Sequence of chain 1.A:
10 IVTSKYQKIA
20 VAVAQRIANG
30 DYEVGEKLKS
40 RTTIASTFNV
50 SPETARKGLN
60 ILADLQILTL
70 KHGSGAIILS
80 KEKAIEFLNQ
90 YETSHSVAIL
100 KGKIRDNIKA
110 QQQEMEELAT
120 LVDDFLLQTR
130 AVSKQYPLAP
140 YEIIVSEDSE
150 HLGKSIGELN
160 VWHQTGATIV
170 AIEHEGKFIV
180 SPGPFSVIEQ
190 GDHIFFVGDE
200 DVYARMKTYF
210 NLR

Binding-site contacts:
Ligand atom O2P1 contacts residue PRO183 of chain 1.B at 3.3 Å.
Ligand atom O2' contacts residue TRP161 of chain 1.A at 3.6 Å (h-bond).
Ligand atom N6 contacts residue ILE168 of chain 1.A at 2.9 Å (h-bond).
Ligand atom O2' contacts residue HIS162 of chain 1.A at 3.4 Å.
Ligand atom C51 contacts residue ILE155 of chain 1.B at 3.4 Å (hydrophobic).
Ligand atom O4' contacts residue GLY156 of chain 1.A at 3.4 Å.
Ligand atom C5 contacts residue ILE155 of chain 1.A at 3.4 Å (hydrophobic).
Ligand atom O4'1 contacts residue GLY156 of chain 1.B at 3.5 Å.
Ligand atom N91 contacts residue ILE155 of chain 1.B at 3.5 Å.
Ligand atom O1P contacts residue HIS162 of chain 1.B at 3.6 Å (h-bond).
Ligand atom C81 contacts residue ILE155 of chain 1.B at 3.6 Å (hydrophobic).
Ligand atom O1P contacts residue PRO183 of chain 1.A at 3.5 Å.
Ligand atom P contacts residue HIS162 of chain 1.B at 3.5 Å.
Ligand atom N1 contacts residue ILE168 of chain 1.A at 2.9 Å (h-bond).
Ligand atom N31 contacts residue VAL160 of chain 1.B at 3.6 Å.
Ligand atom N3 contacts residue TRP161 of chain 1.A at 3.2 Å (h-bond).
Ligand atom C2 contacts residue ALA166 of chain 1.A at 3.2 Å (hydrophobic).
Ligand atom O2'1 contacts residue TRP161 of chain 1.B at 3.5 Å (h-bond).
Ligand atom C41 contacts residue ILE155 of chain 1.B at 3.3 Å (hydrophobic).
Ligand atom O2P contacts residue HIS162 of chain 1.B at 2.7 Å (h-bond).
Ligand atom C4 contacts residue ILE155 of chain 1.A at 3.3 Å (hydrophobic).
Ligand atom O2' contacts residue ASN159 of chain 1.A at 2.6 Å (h-bond).
Ligand atom O1P1 contacts residue PRO183 of chain 1.B at 3.5 Å.
Ligand atom O2P1 contacts residue HIS162 of chain 1.A at 2.7 Å (h-bond).
Ligand atom N61 contacts residue ILE168 of chain 1.B at 2.9 Å (h-bond).
Ligand atom P1 contacts residue HIS162 of chain 1.A at 3.5 Å.
Ligand atom O2'1 contacts residue HIS162 of chain 1.B at 3.4 Å.
Ligand atom N31 contacts residue TRP161 of chain 1.B at 3.2 Å (h-bond).
Ligand atom O2P contacts residue PRO183 of chain 1.A at 3.3 Å.
Ligand atom N7 contacts residue ILE155 of chain 1.A at 3.6 Å.
Ligand atom O2'1 contacts residue ASN159 of chain 1.B at 2.7 Å (h-bond).
Ligand atom O3'1 contacts residue ASN159 of chain 1.B at 3.5 Å (h-bond).
Ligand atom N71 contacts residue ILE155 of chain 1.B at 3.5 Å.
Ligand atom C4' contacts residue ASN159 of chain 1.A at 3.5 Å.
Ligand atom N9 contacts residue ILE155 of chain 1.A at 3.5 Å.
Ligand atom C4'1 contacts residue ASN159 of chain 1.B at 3.5 Å.
Ligand atom O3' contacts residue ASN159 of chain 1.A at 3.5 Å (h-bond).
Ligand atom N11 contacts residue ILE168 of chain 1.B at 2.9 Å (h-bond).
Ligand atom C21 contacts residue ALA166 of chain 1.B at 3.2 Å (hydrophobic).
Ligand atom O1P1 contacts residue HIS162 of chain 1.A at 3.6 Å (h-bond).

Sequence of chain 1.B:
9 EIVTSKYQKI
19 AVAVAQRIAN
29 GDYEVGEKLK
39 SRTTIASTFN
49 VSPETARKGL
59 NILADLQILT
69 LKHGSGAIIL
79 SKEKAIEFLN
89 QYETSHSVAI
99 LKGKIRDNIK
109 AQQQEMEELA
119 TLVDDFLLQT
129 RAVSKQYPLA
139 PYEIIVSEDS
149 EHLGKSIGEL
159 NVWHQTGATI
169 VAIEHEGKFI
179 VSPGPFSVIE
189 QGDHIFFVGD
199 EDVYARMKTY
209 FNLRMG

This protein binds this small molecule.
Small molecule (SMILES): Nc1ncnc2c1ncn2[C@@H]1O[C@@H]2CO[P](=O)(O)O[C@H]3[C@@H](O)[C@H](n4cnc5c(N)ncnc54)O[C@@H]3CO[P](=O)(O)O[C@H]2[C@H]1O